Binding-site contacts:
Ligand atom C3 contacts residue ASN298 of chain 1.A at 3.8 Å.
Ligand atom C2 contacts residue ASN298 of chain 1.A at 2.5 Å.
Ligand atom O5 contacts residue THR300 of chain 1.A at 4.3 Å.
Ligand atom C4 contacts residue ASN298 of chain 1.A at 4.3 Å.
Ligand atom C7 contacts residue ASN298 of chain 1.A at 3.1 Å.
Ligand atom C1 contacts residue ASN298 of chain 1.A at 1.4 Å.
Ligand atom C8 contacts residue ASN298 of chain 1.A at 4.2 Å.
Ligand atom O7 contacts residue ASN298 of chain 1.A at 3.1 Å (h-bond).
Ligand atom N2 contacts residue ASN298 of chain 1.A at 2.9 Å (h-bond).
Ligand atom C5 contacts residue ASN298 of chain 1.A at 3.7 Å.
Ligand atom O5 contacts residue ASN298 of chain 1.A at 2.4 Å (h-bond).

Sequence of chain 1.A:
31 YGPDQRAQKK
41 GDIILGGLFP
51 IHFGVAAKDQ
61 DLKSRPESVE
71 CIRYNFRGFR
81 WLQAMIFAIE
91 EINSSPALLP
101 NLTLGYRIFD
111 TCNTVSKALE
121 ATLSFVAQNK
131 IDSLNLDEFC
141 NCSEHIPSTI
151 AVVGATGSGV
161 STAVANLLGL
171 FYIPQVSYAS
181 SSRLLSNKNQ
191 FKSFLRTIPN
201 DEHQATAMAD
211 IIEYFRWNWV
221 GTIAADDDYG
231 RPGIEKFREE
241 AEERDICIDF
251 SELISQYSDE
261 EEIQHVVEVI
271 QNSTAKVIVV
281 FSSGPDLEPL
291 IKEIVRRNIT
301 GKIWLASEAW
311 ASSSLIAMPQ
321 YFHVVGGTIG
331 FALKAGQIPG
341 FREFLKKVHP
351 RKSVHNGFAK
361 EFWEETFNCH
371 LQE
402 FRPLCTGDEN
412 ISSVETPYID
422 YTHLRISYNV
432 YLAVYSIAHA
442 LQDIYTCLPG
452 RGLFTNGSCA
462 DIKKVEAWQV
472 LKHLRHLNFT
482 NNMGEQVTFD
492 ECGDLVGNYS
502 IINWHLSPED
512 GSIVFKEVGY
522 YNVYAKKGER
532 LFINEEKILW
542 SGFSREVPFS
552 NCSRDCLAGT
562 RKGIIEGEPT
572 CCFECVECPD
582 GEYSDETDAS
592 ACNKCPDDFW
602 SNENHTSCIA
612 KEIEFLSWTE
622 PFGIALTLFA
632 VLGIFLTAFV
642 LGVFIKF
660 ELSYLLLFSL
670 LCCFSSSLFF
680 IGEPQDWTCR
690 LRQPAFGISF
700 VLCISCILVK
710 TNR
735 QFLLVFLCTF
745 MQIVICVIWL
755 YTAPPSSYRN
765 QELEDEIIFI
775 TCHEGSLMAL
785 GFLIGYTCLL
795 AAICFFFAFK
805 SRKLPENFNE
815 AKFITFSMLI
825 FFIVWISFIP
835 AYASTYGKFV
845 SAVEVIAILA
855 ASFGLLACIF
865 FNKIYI

This small molecule binds to this protein.
Small molecule (SMILES): CC(=O)N[C@@H]1[C@@H](O)[C@H](O)[C@@H](CO)O[C@H]1O